This small molecule binds to this protein.
Small molecule (SMILES): O=C1CC[C@H](N2Cc3cc(C4CCN(Cc5ccccc5)CC4)ccc3C2=O)C(=O)N1

Sequence of chain 1.C:
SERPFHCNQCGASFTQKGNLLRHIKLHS

Binding-site contacts:
Ligand atom C13 contacts residue TRP363 of chain 1.A at 3.3 Å (hydrophobic).
Ligand atom C31 contacts residue HIS6 of chain 1.C at 3.6 Å.
Ligand atom C7 contacts residue TRP349 of chain 1.A at 3.5 Å (hydrophobic).
Ligand atom C24 contacts residue HIS6 of chain 1.C at 3.6 Å.
Ligand atom C5 contacts residue GLY11 of chain 1.C at 3.4 Å.
Ligand atom O18 contacts residue HIS341 of chain 1.A at 3.3 Å (h-bond).
Ligand atom C15 contacts residue TRP343 of chain 1.A at 3.5 Å (hydrophobic).
Ligand atom C9 contacts residue ASN314 of chain 1.A at 3.7 Å.
Ligand atom O19 contacts residue TRP349 of chain 1.A at 3.7 Å.
Ligand atom O12 contacts residue ASN314 of chain 1.A at 3.2 Å (h-bond).
Ligand atom C1 contacts residue CYS7 of chain 1.C at 3.3 Å (hydrophobic).
Ligand atom O19 contacts residue PHE365 of chain 1.A at 3.6 Å.
Ligand atom C6 contacts residue CYS7 of chain 1.C at 3.0 Å (hydrophobic).
Ligand atom C20 contacts residue GLU340 of chain 1.A at 3.1 Å.
Ligand atom O12 contacts residue GLN9 of chain 1.C at 2.9 Å (h-bond).
Ligand atom C6 contacts residue ASN8 of chain 1.C at 3.5 Å.
Ligand atom C3 contacts residue PRO315 of chain 1.A at 3.6 Å (hydrophobic).
Ligand atom C9 contacts residue CYS10 of chain 1.C at 3.6 Å (hydrophobic).
Ligand atom N16 contacts residue HIS341 of chain 1.A at 3.0 Å (h-bond).
Ligand atom C13 contacts residue TRP349 of chain 1.A at 3.7 Å (hydrophobic).
Ligand atom C23 contacts residue HIS6 of chain 1.C at 3.3 Å.
Ligand atom O18 contacts residue TRP343 of chain 1.A at 3.5 Å.
Ligand atom C27 contacts residue GLU340 of chain 1.A at 3.1 Å.
Ligand atom O12 contacts residue CYS10 of chain 1.C at 3.2 Å.
Ligand atom C25 contacts residue GLU340 of chain 1.A at 3.7 Å.
Ligand atom O18 contacts residue ASN314 of chain 1.A at 3.2 Å.
Ligand atom C28 contacts residue GLU340 of chain 1.A at 3.5 Å.
Ligand atom O12 contacts residue GLY11 of chain 1.C at 3.5 Å (h-bond).
Ligand atom C17 contacts residue HIS341 of chain 1.A at 3.7 Å.
Ligand atom O19 contacts residue SER342 of chain 1.A at 3.6 Å.
Ligand atom N16 contacts residue TRP343 of chain 1.A at 3.2 Å.
Ligand atom O18 contacts residue PRO315 of chain 1.A at 3.4 Å.
Ligand atom C17 contacts residue TRP343 of chain 1.A at 3.4 Å (hydrophobic).
Ligand atom C10 contacts residue HIS316 of chain 1.A at 3.5 Å.
Ligand atom O19 contacts residue TRP343 of chain 1.A at 3.1 Å (h-bond).
Ligand atom C1 contacts residue HIS316 of chain 1.A at 3.4 Å.
Ligand atom N22 contacts residue GLU340 of chain 1.A at 3.1 Å (salt-bridge).
Ligand atom C6 contacts residue GLY11 of chain 1.C at 3.3 Å.
Ligand atom C21 contacts residue GLU340 of chain 1.A at 3.0 Å.
Ligand atom C14 contacts residue TRP363 of chain 1.A at 3.6 Å (hydrophobic).

Sequence of chain 1.A:
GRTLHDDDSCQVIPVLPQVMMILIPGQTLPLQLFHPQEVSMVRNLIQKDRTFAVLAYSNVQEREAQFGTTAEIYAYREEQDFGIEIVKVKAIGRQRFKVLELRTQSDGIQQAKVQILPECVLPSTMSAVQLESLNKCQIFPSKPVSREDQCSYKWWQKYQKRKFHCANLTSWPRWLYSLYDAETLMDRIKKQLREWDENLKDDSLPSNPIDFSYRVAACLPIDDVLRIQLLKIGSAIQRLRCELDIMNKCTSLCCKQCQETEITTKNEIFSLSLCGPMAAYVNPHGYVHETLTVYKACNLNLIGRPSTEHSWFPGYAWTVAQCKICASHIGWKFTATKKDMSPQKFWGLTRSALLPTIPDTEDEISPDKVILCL